The small molecule below binds the protein below.
Small molecule (SMILES): CC(=O)N[C@@H]1[C@@H](O)[C@H](O)[C@@H](CO)O[C@H]1O

Binding-site contacts:
Ligand atom C7 contacts residue ASN332 of chain 1.B at 3.6 Å.
Ligand atom C1 contacts residue ASN332 of chain 1.B at 1.4 Å.
Ligand atom C1 contacts residue SER333 of chain 1.B at 4.4 Å.
Ligand atom O7 contacts residue ASN332 of chain 1.B at 4.0 Å.
Ligand atom C8 contacts residue SER333 of chain 1.B at 4.3 Å.
Ligand atom C7 contacts residue NAG1 of chain 1.P at 3.7 Å.
Ligand atom C1 contacts residue SER357 of chain 1.B at 4.5 Å.
Ligand atom C8 contacts residue THR341 of chain 1.B at 3.9 Å.
Ligand atom O7 contacts residue NAG1 of chain 1.P at 2.6 Å (h-bond).
Ligand atom O4 contacts residue NAG2 of chain 1.P at 3.8 Å.
Ligand atom C4 contacts residue ASN332 of chain 1.B at 4.2 Å.
Ligand atom O5 contacts residue ASN332 of chain 1.B at 2.4 Å (h-bond).
Ligand atom N2 contacts residue SER333 of chain 1.B at 4.3 Å.
Ligand atom O7 contacts residue ASN355 of chain 1.B at 4.2 Å.
Ligand atom C8 contacts residue NAG1 of chain 1.P at 3.8 Å.
Ligand atom C2 contacts residue ASN332 of chain 1.B at 2.5 Å.
Ligand atom N2 contacts residue ASN332 of chain 1.B at 2.9 Å (h-bond).
Ligand atom C3 contacts residue ASN332 of chain 1.B at 3.8 Å.
Ligand atom O6 contacts residue NAG2 of chain 1.P at 4.3 Å.
Ligand atom C5 contacts residue ASN332 of chain 1.B at 3.7 Å.
Ligand atom O3 contacts residue NAG1 of chain 1.P at 4.2 Å.
Ligand atom C4 contacts residue NAG2 of chain 1.P at 4.1 Å.

Sequence of chain 1.B:
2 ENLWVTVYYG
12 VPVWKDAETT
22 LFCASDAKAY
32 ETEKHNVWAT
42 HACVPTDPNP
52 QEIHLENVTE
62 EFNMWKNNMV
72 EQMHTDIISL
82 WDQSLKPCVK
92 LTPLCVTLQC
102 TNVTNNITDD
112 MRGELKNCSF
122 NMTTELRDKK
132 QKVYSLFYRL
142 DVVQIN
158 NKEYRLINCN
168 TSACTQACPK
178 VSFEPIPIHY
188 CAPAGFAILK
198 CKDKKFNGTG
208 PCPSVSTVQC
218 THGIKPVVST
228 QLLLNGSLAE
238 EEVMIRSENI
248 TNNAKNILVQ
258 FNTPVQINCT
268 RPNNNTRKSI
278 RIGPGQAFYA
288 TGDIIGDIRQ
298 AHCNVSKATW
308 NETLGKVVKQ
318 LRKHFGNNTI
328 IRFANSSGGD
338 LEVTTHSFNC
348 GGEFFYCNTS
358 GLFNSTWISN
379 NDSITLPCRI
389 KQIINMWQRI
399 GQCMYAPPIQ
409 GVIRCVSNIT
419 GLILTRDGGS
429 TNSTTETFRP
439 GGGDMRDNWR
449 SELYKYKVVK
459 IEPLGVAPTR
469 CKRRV